Sequence of chain 1.I:
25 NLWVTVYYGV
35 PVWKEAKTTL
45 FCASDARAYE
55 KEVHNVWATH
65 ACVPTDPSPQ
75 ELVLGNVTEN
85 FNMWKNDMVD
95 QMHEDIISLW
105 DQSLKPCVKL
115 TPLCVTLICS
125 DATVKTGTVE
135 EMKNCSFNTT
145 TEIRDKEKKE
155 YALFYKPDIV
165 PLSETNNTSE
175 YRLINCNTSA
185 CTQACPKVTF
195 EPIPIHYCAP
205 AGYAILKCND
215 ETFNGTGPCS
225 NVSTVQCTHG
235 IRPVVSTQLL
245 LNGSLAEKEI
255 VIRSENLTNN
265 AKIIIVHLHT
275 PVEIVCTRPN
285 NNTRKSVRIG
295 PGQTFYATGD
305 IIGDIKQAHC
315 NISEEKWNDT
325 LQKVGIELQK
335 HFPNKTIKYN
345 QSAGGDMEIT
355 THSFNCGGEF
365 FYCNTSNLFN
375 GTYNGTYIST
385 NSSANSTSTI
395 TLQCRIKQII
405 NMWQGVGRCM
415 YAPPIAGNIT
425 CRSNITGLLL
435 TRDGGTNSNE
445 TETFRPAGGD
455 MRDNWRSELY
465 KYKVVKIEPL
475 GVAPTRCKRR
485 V

Binding-site contacts:
Ligand atom C6 contacts residue ARG426 of chain 1.I at 4.3 Å.
Ligand atom C2 contacts residue ASN246 of chain 1.I at 2.4 Å.
Ligand atom O4 contacts residue ARG426 of chain 1.I at 3.5 Å (salt-bridge).
Ligand atom O3 contacts residue CYS360 of chain 1.I at 4.2 Å.
Ligand atom C6 contacts residue NAG1 of chain 1.WA at 3.8 Å.
Ligand atom O5 contacts residue NAG1 of chain 1.WA at 3.7 Å.
Ligand atom C3 contacts residue ASN246 of chain 1.I at 3.8 Å.
Ligand atom C6 contacts residue GLY361 of chain 1.I at 3.8 Å.
Ligand atom O7 contacts residue ARG426 of chain 1.I at 3.8 Å.
Ligand atom C7 contacts residue ASN246 of chain 1.I at 3.8 Å.
Ligand atom O7 contacts residue PRO196 of chain 1.I at 3.9 Å.
Ligand atom O4 contacts residue GLU195 of chain 1.I at 4.0 Å.
Ligand atom C3 contacts residue ARG426 of chain 1.I at 3.4 Å.
Ligand atom C5 contacts residue GLU195 of chain 1.I at 3.9 Å.
Ligand atom C1 contacts residue ARG426 of chain 1.I at 4.0 Å.
Ligand atom N2 contacts residue SER427 of chain 1.I at 4.2 Å.
Ligand atom N2 contacts residue ASN246 of chain 1.I at 2.9 Å (h-bond).
Ligand atom O3 contacts residue ARG426 of chain 1.I at 4.4 Å.
Ligand atom C5 contacts residue NAG1 of chain 1.WA at 4.1 Å.
Ligand atom O3 contacts residue CYS425 of chain 1.I at 4.2 Å.
Ligand atom C5 contacts residue ASN246 of chain 1.I at 3.7 Å.
Ligand atom C1 contacts residue SER427 of chain 1.I at 4.2 Å.
Ligand atom C8 contacts residue VAL238 of chain 1.I at 4.4 Å (hydrophobic).
Ligand atom O6 contacts residue GLY361 of chain 1.I at 3.3 Å (h-bond).
Ligand atom C4 contacts residue GLU195 of chain 1.I at 4.4 Å.
Ligand atom C8 contacts residue ASN359 of chain 1.I at 3.4 Å.
Ligand atom O7 contacts residue ASN246 of chain 1.I at 4.2 Å.
Ligand atom O5 contacts residue ARG426 of chain 1.I at 4.1 Å.
Ligand atom C4 contacts residue ARG426 of chain 1.I at 3.5 Å.
Ligand atom O7 contacts residue ASN359 of chain 1.I at 3.8 Å.
Ligand atom O5 contacts residue ASN246 of chain 1.I at 2.4 Å (h-bond).
Ligand atom C8 contacts residue PHE358 of chain 1.I at 3.6 Å (hydrophobic).
Ligand atom C2 contacts residue ARG426 of chain 1.I at 4.2 Å.
Ligand atom C5 contacts residue ARG426 of chain 1.I at 3.3 Å.
Ligand atom C1 contacts residue ASN246 of chain 1.I at 1.4 Å.
Ligand atom C8 contacts residue LEU245 of chain 1.I at 3.8 Å (hydrophobic).
Ligand atom O6 contacts residue GLU56 of chain 1.I at 3.8 Å.
Ligand atom C4 contacts residue ASN246 of chain 1.I at 4.2 Å.
Ligand atom C7 contacts residue ASN359 of chain 1.I at 3.9 Å.
Ligand atom O6 contacts residue THR193 of chain 1.I at 4.1 Å.

The protein below binds the small molecule below.
Small molecule (SMILES): CC(=O)N[C@H]1[C@H](O[C@H]2[C@H](O)[C@@H](NC(C)=O)CO[C@@H]2CO)O[C@H](CO)[C@@H](O[C@@H]2O[C@H](CO[C@H]3O[C@H](CO)[C@@H](O)[C@H](O)[C@@H]3O)[C@@H](O)[C@H](O[C@H]3O[C@H](CO)[C@@H](O)[C@H](O)[C@@H]3O)[C@@H]2O)[C@@H]1O